Sequence of chain 1.A:
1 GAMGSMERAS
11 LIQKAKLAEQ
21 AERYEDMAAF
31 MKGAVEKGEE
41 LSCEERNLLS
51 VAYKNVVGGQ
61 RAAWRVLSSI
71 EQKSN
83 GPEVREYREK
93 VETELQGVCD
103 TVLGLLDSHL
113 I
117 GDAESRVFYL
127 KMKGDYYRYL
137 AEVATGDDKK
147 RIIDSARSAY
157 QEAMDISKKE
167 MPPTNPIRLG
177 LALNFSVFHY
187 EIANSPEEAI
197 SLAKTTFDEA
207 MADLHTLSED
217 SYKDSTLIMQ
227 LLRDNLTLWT

The protein below binds the small molecule below.
Small molecule (SMILES): CC(C)[C@H](NC(=O)[C@@H](NC(=O)[C@H](C)NC(=O)[C@@H]1CCCN1C(=O)[C@@H](N)Cc1ccccc1)[C@@H](C)OP(=O)(O)O)C(=O)O

Binding-site contacts:
Ligand atom C contacts residue LYS127 of chain 1.A at 3.8 Å.
Ligand atom CD contacts residue GLU187 of chain 1.A at 3.2 Å.
Ligand atom CG2 contacts residue 8CQ1 of chain 1.D at 3.9 Å.
Ligand atom CB contacts residue 8CQ1 of chain 1.D at 3.7 Å.
Ligand atom CG2 contacts residue GLY176 of chain 1.A at 3.7 Å.
Ligand atom O1P contacts residue ARG134 of chain 1.A at 2.6 Å (salt-bridge).
Ligand atom P contacts residue ARG134 of chain 1.A at 3.8 Å.
Ligand atom CG contacts residue GLU187 of chain 1.A at 3.2 Å.
Ligand atom CG1 contacts residue 8CQ1 of chain 1.D at 3.7 Å.
Ligand atom O3P contacts residue ARG134 of chain 1.A at 3.1 Å (salt-bridge).
Ligand atom O2P contacts residue ARG61 of chain 1.A at 3.1 Å (salt-bridge).
Ligand atom C contacts residue ASN180 of chain 1.A at 3.9 Å.
Ligand atom CD2 contacts residue ARG65 of chain 1.A at 3.9 Å.
Ligand atom N contacts residue ASN180 of chain 1.A at 3.0 Å (h-bond).
Ligand atom O1P contacts residue TYR135 of chain 1.A at 2.6 Å (h-bond).
Ligand atom CA contacts residue ASN180 of chain 1.A at 3.4 Å.
Ligand atom CB contacts residue ASN231 of chain 1.A at 3.7 Å.
Ligand atom CA contacts residue ASN231 of chain 1.A at 3.7 Å.
Ligand atom O1P contacts residue ASN180 of chain 1.A at 3.8 Å.
Ligand atom P contacts residue TYR135 of chain 1.A at 3.7 Å.
Ligand atom O contacts residue LEU179 of chain 1.A at 3.4 Å.
Ligand atom OXT contacts residue 8CQ1 of chain 1.D at 3.8 Å.
Ligand atom CB contacts residue ASN180 of chain 1.A at 3.7 Å.
Ligand atom CG2 contacts residue VAL183 of chain 1.A at 3.7 Å (hydrophobic).
Ligand atom O contacts residue VAL183 of chain 1.A at 3.4 Å.
Ligand atom CB contacts residue VAL183 of chain 1.A at 3.7 Å (hydrophobic).
Ligand atom O2P contacts residue TYR135 of chain 1.A at 3.6 Å.
Ligand atom O contacts residue ASN231 of chain 1.A at 3.1 Å (h-bond).
Ligand atom CB contacts residue ASN231 of chain 1.A at 3.8 Å.
Ligand atom C contacts residue ASN231 of chain 1.A at 3.6 Å.
Ligand atom O contacts residue LYS127 of chain 1.A at 3.0 Å (salt-bridge).
Ligand atom C contacts residue ASN180 of chain 1.A at 3.6 Å.
Ligand atom CA contacts residue ASN231 of chain 1.A at 3.5 Å.
Ligand atom P contacts residue ARG61 of chain 1.A at 3.6 Å.
Ligand atom CG2 contacts residue ARG134 of chain 1.A at 3.7 Å.
Ligand atom O contacts residue ASN180 of chain 1.A at 2.8 Å (h-bond).
Ligand atom N contacts residue ASN231 of chain 1.A at 2.8 Å (h-bond).
Ligand atom O3P contacts residue ARG61 of chain 1.A at 3.1 Å (salt-bridge).
Ligand atom CG contacts residue VAL183 of chain 1.A at 3.8 Å (hydrophobic).
Ligand atom O2P contacts residue LYS54 of chain 1.A at 3.9 Å.